A protein and the small-molecule ligand that binds it are described below.
Small molecule (SMILES): CCCC(=O)OC(CO)CO

Binding-site contacts:
Ligand atom C3 contacts residue ILE15 of chain 1.A at 3.9 Å (hydrophobic).
Ligand atom O3 contacts residue GLN48 of chain 1.A at 4.3 Å.
Ligand atom O2 contacts residue GLU16 of chain 1.A at 3.8 Å.
Ligand atom C7 contacts residue GLN48 of chain 1.A at 3.6 Å.
Ligand atom O2 contacts residue ILE15 of chain 1.A at 4.1 Å.
Ligand atom O3 contacts residue ILE15 of chain 1.A at 4.0 Å.
Ligand atom C6 contacts residue GLN48 of chain 1.A at 3.7 Å.
Ligand atom O2 contacts residue GLN18 of chain 1.A at 3.8 Å.
Ligand atom C3 contacts residue GLY17 of chain 1.A at 3.5 Å.
Ligand atom C1 contacts residue ILE15 of chain 1.A at 4.4 Å (hydrophobic).
Ligand atom C3 contacts residue GLN18 of chain 1.A at 4.0 Å.
Ligand atom O1 contacts residue GLU16 of chain 1.A at 4.5 Å.
Ligand atom C2 contacts residue GLN18 of chain 1.A at 4.3 Å.
Ligand atom O2 contacts residue GLN48 of chain 1.A at 2.9 Å (h-bond).
Ligand atom C3 contacts residue GLU16 of chain 1.A at 3.8 Å.
Ligand atom C5 contacts residue GLN48 of chain 1.A at 3.6 Å.
Ligand atom O2 contacts residue GLY17 of chain 1.A at 2.5 Å (h-bond).
Ligand atom C3 contacts residue GLN48 of chain 1.A at 4.2 Å.
Ligand atom O1 contacts residue ILE15 of chain 1.A at 3.2 Å (h-bond).
Ligand atom C4 contacts residue GLN48 of chain 1.A at 4.4 Å.

Sequence of chain 1.A:
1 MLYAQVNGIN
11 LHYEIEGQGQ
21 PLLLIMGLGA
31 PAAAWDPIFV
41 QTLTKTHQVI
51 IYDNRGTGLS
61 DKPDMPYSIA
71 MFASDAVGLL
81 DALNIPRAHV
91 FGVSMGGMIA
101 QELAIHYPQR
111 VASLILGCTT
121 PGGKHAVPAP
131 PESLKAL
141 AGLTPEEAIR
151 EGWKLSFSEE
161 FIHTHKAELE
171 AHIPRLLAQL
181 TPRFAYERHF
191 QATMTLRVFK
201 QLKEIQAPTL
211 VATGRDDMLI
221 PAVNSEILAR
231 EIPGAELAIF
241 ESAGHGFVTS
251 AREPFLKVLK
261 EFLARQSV